This small molecule binds to this protein.
Small molecule (SMILES): NS(=O)(=O)c1cccc2c1c([N+](=O)[O-])cc1[nH]c(=O)c(=O)[nH]c12

Sequence of chain 1.B:
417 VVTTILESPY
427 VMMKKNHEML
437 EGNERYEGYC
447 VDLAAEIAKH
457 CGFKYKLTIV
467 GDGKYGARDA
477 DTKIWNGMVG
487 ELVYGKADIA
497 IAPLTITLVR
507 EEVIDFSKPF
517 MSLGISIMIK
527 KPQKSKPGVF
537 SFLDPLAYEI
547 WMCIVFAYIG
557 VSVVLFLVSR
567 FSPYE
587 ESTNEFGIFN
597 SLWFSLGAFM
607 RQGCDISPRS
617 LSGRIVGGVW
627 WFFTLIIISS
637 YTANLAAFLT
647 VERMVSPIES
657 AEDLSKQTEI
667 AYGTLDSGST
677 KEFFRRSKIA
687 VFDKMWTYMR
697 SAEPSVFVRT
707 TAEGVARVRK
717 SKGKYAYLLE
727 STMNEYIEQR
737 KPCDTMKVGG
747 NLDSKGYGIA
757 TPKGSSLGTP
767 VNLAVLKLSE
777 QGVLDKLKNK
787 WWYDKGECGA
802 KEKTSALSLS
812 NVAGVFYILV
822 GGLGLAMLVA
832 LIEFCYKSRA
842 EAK

Binding-site contacts:
Ligand atom C07 contacts residue GLU726 of chain 1.B at 4.4 Å.
Ligand atom N18 contacts residue THR707 of chain 1.B at 3.5 Å (h-bond).
Ligand atom C10 contacts residue THR501 of chain 1.B at 4.0 Å.
Ligand atom N14 contacts residue ARG506 of chain 1.B at 3.3 Å (salt-bridge).
Ligand atom C05 contacts residue GLU726 of chain 1.B at 4.2 Å.
Ligand atom O12 contacts residue THR501 of chain 1.B at 4.0 Å.
Ligand atom C02 contacts residue PRO499 of chain 1.B at 4.2 Å (hydrophobic).
Ligand atom N15 contacts residue SER675 of chain 1.B at 4.4 Å.
Ligand atom C03 contacts residue TYR753 of chain 1.B at 4.1 Å (hydrophobic).
Ligand atom C02 contacts residue TYR753 of chain 1.B at 3.5 Å (hydrophobic).
Ligand atom O20 contacts residue THR707 of chain 1.B at 2.6 Å (h-bond).
Ligand atom C09 contacts residue TYR471 of chain 1.B at 3.7 Å (hydrophobic).
Ligand atom O13 contacts residue TYR471 of chain 1.B at 3.2 Å.
Ligand atom C02 contacts residue TYR471 of chain 1.B at 3.6 Å (hydrophobic).
Ligand atom C19 contacts residue GLU726 of chain 1.B at 4.2 Å.
Ligand atom S11 contacts residue THR501 of chain 1.B at 4.3 Å.
Ligand atom O12 contacts residue SER675 of chain 1.B at 4.4 Å.
Ligand atom C06 contacts residue GLU726 of chain 1.B at 4.2 Å.
Ligand atom C10 contacts residue TYR753 of chain 1.B at 4.4 Å (hydrophobic).
Ligand atom S11 contacts residue ARG506 of chain 1.B at 4.4 Å.
Ligand atom C10 contacts residue PRO499 of chain 1.B at 3.1 Å (hydrophobic).
Ligand atom O13 contacts residue ARG506 of chain 1.B at 4.4 Å.
Ligand atom C01 contacts residue TYR753 of chain 1.B at 3.6 Å (hydrophobic).
Ligand atom C01 contacts residue TYR471 of chain 1.B at 3.2 Å (hydrophobic).
Ligand atom C09 contacts residue THR501 of chain 1.B at 4.3 Å.
Ligand atom S11 contacts residue TYR471 of chain 1.B at 4.0 Å.
Ligand atom C21 contacts residue MET729 of chain 1.B at 4.0 Å (hydrophobic).
Ligand atom O22 contacts residue MET729 of chain 1.B at 3.0 Å.
Ligand atom C09 contacts residue PRO499 of chain 1.B at 4.5 Å (hydrophobic).
Ligand atom O12 contacts residue ARG506 of chain 1.B at 4.4 Å.
Ligand atom N14 contacts residue THR501 of chain 1.B at 3.8 Å.
Ligand atom C08 contacts residue TYR471 of chain 1.B at 4.0 Å (hydrophobic).
Ligand atom O20 contacts residue MET729 of chain 1.B at 4.3 Å.
Ligand atom C01 contacts residue PRO499 of chain 1.B at 2.9 Å (hydrophobic).
Ligand atom C19 contacts residue THR707 of chain 1.B at 3.3 Å.
Ligand atom C10 contacts residue TYR471 of chain 1.B at 3.4 Å (hydrophobic).
Ligand atom O16 contacts residue SER675 of chain 1.B at 3.2 Å (h-bond).
Ligand atom C03 contacts residue TYR471 of chain 1.B at 4.2 Å (hydrophobic).
Ligand atom N14 contacts residue TYR471 of chain 1.B at 4.0 Å.
Ligand atom N18 contacts residue GLU726 of chain 1.B at 4.0 Å.